Sequence of chain 6.OA:
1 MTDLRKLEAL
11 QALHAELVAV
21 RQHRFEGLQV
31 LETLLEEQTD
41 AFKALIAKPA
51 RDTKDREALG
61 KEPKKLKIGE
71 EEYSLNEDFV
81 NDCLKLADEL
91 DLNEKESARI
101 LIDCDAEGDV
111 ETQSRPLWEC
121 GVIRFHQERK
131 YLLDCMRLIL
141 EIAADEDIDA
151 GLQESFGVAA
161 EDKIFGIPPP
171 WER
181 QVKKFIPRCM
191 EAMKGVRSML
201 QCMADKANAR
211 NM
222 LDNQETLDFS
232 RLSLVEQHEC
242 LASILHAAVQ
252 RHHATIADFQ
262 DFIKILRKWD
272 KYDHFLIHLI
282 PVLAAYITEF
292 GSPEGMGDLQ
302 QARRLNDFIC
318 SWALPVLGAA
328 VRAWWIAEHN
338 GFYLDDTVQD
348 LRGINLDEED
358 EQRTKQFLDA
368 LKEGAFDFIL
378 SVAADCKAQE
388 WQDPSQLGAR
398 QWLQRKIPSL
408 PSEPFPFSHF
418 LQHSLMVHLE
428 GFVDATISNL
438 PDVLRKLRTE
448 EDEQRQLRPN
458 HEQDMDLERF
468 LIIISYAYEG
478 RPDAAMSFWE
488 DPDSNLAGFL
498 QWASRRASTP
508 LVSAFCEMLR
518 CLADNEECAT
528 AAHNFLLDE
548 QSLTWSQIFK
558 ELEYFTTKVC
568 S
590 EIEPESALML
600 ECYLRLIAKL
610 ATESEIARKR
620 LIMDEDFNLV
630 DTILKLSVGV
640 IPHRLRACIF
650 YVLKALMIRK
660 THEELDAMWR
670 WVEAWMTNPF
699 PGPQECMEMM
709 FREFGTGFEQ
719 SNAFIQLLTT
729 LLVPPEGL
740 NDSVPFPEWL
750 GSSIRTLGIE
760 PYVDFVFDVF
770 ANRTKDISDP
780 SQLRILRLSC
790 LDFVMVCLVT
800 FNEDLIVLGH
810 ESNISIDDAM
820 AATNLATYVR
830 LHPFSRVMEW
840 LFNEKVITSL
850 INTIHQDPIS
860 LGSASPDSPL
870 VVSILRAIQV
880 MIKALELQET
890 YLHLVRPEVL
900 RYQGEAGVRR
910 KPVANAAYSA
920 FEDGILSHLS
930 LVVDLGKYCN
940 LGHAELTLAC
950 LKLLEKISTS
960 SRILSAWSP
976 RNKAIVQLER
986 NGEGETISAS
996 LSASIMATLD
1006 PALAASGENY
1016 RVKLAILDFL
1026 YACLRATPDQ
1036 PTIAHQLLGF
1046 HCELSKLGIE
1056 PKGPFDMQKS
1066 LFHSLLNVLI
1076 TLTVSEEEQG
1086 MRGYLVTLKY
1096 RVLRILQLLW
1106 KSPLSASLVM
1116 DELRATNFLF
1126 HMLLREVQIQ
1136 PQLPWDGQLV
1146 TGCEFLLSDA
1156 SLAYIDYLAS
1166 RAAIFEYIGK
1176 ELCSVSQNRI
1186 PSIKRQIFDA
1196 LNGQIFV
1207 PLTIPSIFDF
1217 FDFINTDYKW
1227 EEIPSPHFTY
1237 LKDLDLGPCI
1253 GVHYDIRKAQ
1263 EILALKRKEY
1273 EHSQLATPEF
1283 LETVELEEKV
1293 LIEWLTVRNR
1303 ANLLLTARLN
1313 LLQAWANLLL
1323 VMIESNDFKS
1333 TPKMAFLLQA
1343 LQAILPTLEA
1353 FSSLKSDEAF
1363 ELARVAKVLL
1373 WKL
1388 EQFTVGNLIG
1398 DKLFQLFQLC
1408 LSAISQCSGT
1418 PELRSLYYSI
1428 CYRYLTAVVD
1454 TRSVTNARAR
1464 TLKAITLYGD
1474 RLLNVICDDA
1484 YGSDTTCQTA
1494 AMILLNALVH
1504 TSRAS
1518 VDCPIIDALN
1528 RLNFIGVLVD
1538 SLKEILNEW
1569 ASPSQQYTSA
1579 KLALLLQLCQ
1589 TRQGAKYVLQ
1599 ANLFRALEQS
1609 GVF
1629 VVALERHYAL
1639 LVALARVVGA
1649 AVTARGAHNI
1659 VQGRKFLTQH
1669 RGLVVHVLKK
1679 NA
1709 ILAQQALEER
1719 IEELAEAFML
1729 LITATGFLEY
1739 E

Binding-site contacts:
Ligand atom CD2 contacts residue GLN1063 of chain 6.OA at 3.6 Å.
Ligand atom CG contacts residue ALA1120 of chain 6.OA at 4.4 Å (hydrophobic).
Ligand atom CG contacts residue GLN1063 of chain 6.OA at 4.3 Å.
Ligand atom CD2 contacts residue THR1121 of chain 6.OA at 4.3 Å.
Ligand atom CD2 contacts residue LEU1129 of chain 6.OA at 4.2 Å (hydrophobic).
Ligand atom C contacts residue HIS1126 of chain 6.OA at 4.0 Å.
Ligand atom CD1 contacts residue ALA1120 of chain 6.OA at 4.3 Å (hydrophobic).
Ligand atom C contacts residue GLN1063 of chain 6.OA at 3.9 Å.
Ligand atom CA contacts residue GLN1063 of chain 6.OA at 4.3 Å.
Ligand atom OH contacts residue HIS1068 of chain 6.OA at 3.8 Å.
Ligand atom CE2 contacts residue ASN1072 of chain 6.OA at 4.4 Å.
Ligand atom CD2 contacts residue PHE1125 of chain 6.OA at 4.2 Å (hydrophobic).
Ligand atom C contacts residue VAL1202 of chain 6.OA at 4.2 Å (hydrophobic).
Ligand atom CD2 contacts residue THR1121 of chain 6.OA at 4.0 Å.
Ligand atom CD1 contacts residue ASN1072 of chain 6.OA at 4.0 Å.
Ligand atom SD contacts residue ASN1072 of chain 6.OA at 3.7 Å.
Ligand atom CG contacts residue ASN1072 of chain 6.OA at 4.2 Å.
Ligand atom O contacts residue VAL1202 of chain 6.OA at 3.2 Å.
Ligand atom CG contacts residue HIS1126 of chain 6.OA at 4.3 Å.
Ligand atom OH contacts residue ASN1072 of chain 6.OA at 3.1 Å (h-bond).
Ligand atom CA contacts residue HIS1126 of chain 6.OA at 4.3 Å.
Ligand atom CG2 contacts residue GLN1063 of chain 6.OA at 3.3 Å.
Ligand atom CE1 contacts residue ASN1072 of chain 6.OA at 3.3 Å.
Ligand atom OH contacts residue GLN1063 of chain 6.OA at 3.7 Å.
Ligand atom O contacts residue GLN1063 of chain 6.OA at 2.9 Å (h-bond).
Ligand atom CB contacts residue THR1121 of chain 6.OA at 3.3 Å.
Ligand atom CD1 contacts residue ASN1122 of chain 6.OA at 4.3 Å.
Ligand atom CE2 contacts residue GLN1063 of chain 6.OA at 3.3 Å.
Ligand atom CE1 contacts residue THR1121 of chain 6.OA at 3.9 Å.
Ligand atom CD1 contacts residue THR1121 of chain 6.OA at 3.0 Å.
Ligand atom CD2 contacts residue HIS1126 of chain 6.OA at 3.4 Å.
Ligand atom O contacts residue THR1121 of chain 6.OA at 4.0 Å.
Ligand atom CB contacts residue GLN1063 of chain 6.OA at 4.5 Å.
Ligand atom O contacts residue HIS1126 of chain 6.OA at 3.3 Å (h-bond).
Ligand atom CZ contacts residue GLN1063 of chain 6.OA at 4.1 Å.
Ligand atom CZ contacts residue ASN1072 of chain 6.OA at 3.5 Å.
Ligand atom CD1 contacts residue PHE1125 of chain 6.OA at 3.6 Å (hydrophobic).
Ligand atom CG contacts residue THR1121 of chain 6.OA at 3.3 Å.
Ligand atom CD2 contacts residue ALA1120 of chain 6.OA at 3.5 Å (hydrophobic).
Ligand atom CD1 contacts residue GLN1063 of chain 6.OA at 3.8 Å.

A small-molecule ligand and the protein it binds are described below.
Small molecule (SMILES): CC[C@H](C)[C@H](N)C(=O)N[C@@H](CC(C)C)C(=O)N1CCC[C@H]1C(=O)N[C@@H](CCSC)C(=O)N[C@@H](Cc1ccc(O)cc1)C(=O)N[C@@H](CCCCN)C(=O)N[C@@H](CC(C)C)C(=O)N[C@@H](CO)C(=O)N1CCC[C@H]1C=O